Sequence of chain 1.A:
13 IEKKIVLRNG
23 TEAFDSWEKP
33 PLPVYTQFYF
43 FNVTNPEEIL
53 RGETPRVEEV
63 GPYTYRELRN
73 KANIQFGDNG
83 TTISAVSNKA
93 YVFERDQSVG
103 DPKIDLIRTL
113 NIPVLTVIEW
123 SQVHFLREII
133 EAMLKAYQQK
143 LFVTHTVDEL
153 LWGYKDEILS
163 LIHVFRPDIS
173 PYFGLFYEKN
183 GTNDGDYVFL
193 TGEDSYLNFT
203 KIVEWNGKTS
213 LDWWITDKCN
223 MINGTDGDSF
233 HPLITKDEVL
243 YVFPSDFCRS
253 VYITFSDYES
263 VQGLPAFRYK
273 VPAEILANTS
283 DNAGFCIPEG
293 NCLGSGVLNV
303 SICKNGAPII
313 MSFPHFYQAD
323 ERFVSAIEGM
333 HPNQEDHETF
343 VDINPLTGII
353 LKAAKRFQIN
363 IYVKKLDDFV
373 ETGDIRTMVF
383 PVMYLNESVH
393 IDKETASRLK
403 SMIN

This small molecule binds to this protein.
Small molecule (SMILES): CC(=O)N[C@H]1[C@H](O[C@H]2[C@H](O)[C@@H](NC(C)=O)CO[C@@H]2CO)O[C@H](CO)[C@@H](O[C@@H]2O[C@H](CO[C@H]3O[C@H](CO)[C@@H](O)[C@H](O)[C@@H]3O)[C@@H](O)[C@H](O[C@H]3O[C@H](CO)[C@@H](O)[C@H](O)[C@@H]3O)[C@@H]2O)[C@@H]1O

Binding-site contacts:
Ligand atom N2 contacts residue ASN44 of chain 1.A at 2.9 Å (h-bond).
Ligand atom O5 contacts residue ASN44 of chain 1.A at 2.4 Å (h-bond).
Ligand atom C6 contacts residue ARG110 of chain 1.A at 3.7 Å.
Ligand atom C4 contacts residue ASN44 of chain 1.A at 4.2 Å.
Ligand atom N2 contacts residue LEU108 of chain 1.A at 2.7 Å (h-bond).
Ligand atom C2 contacts residue LEU108 of chain 1.A at 3.3 Å (hydrophobic).
Ligand atom O3 contacts residue LEU108 of chain 1.A at 4.5 Å.
Ligand atom C3 contacts residue LEU108 of chain 1.A at 3.6 Å (hydrophobic).
Ligand atom O5 contacts residue LEU108 of chain 1.A at 4.4 Å.
Ligand atom O7 contacts residue THR146 of chain 1.A at 3.2 Å.
Ligand atom C7 contacts residue ASN44 of chain 1.A at 3.7 Å.
Ligand atom C8 contacts residue LEU108 of chain 1.A at 4.0 Å (hydrophobic).
Ligand atom C8 contacts residue VAL62 of chain 1.A at 3.8 Å (hydrophobic).
Ligand atom O7 contacts residue ASN44 of chain 1.A at 4.2 Å.
Ligand atom C7 contacts residue THR146 of chain 1.A at 4.1 Å.
Ligand atom C8 contacts residue ARG110 of chain 1.A at 3.8 Å.
Ligand atom C8 contacts residue TYR65 of chain 1.A at 4.4 Å (hydrophobic).
Ligand atom O7 contacts residue LEU108 of chain 1.A at 3.7 Å.
Ligand atom C1 contacts residue LEU108 of chain 1.A at 3.3 Å (hydrophobic).
Ligand atom C5 contacts residue ASN44 of chain 1.A at 3.6 Å.
Ligand atom C7 contacts residue LEU108 of chain 1.A at 3.8 Å (hydrophobic).
Ligand atom C3 contacts residue ASN44 of chain 1.A at 3.8 Å.
Ligand atom C2 contacts residue ASN44 of chain 1.A at 2.5 Å.
Ligand atom C1 contacts residue ARG110 of chain 1.A at 4.5 Å.
Ligand atom O6 contacts residue ARG110 of chain 1.A at 3.8 Å.
Ligand atom C8 contacts residue THR146 of chain 1.A at 3.7 Å.
Ligand atom C1 contacts residue ASN44 of chain 1.A at 1.4 Å.
Ligand atom O4 contacts residue LEU108 of chain 1.A at 4.1 Å.